Sequence of chain 1.A:
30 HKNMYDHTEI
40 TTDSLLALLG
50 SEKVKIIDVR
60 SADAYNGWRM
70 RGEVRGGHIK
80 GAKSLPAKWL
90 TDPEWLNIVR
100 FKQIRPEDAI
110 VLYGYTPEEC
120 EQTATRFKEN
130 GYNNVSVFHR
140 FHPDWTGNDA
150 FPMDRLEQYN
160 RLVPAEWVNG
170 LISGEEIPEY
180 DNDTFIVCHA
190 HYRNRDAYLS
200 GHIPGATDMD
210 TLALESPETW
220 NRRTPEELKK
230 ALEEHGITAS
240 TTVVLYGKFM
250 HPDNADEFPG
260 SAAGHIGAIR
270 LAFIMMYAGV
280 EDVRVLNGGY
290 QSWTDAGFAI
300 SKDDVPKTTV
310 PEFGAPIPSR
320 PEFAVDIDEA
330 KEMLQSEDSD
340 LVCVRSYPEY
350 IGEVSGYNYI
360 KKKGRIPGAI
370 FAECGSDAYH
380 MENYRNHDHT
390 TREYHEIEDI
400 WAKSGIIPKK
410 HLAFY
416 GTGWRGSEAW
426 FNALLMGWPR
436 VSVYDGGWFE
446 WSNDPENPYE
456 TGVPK

The protein below binds the small molecule below.
Small molecule (SMILES): OCCCO

Binding-site contacts:
Ligand atom C3 contacts residue GLU321 of chain 1.A at 4.1 Å.
Ligand atom C3 contacts residue ARG435 of chain 1.A at 3.9 Å.
Ligand atom C1 contacts residue HIS410 of chain 1.A at 4.3 Å.
Ligand atom C2 contacts residue GLU321 of chain 1.A at 4.2 Å.
Ligand atom C1 contacts residue EDO1 of chain 1.S at 3.9 Å.
Ligand atom O1 contacts residue EDO1 of chain 1.S at 3.6 Å.
Ligand atom C3 contacts residue HIS410 of chain 1.A at 3.9 Å.
Ligand atom O3 contacts residue GLU321 of chain 1.A at 3.4 Å (salt-bridge).
Ligand atom C2 contacts residue ARG435 of chain 1.A at 4.3 Å.
Ligand atom O3 contacts residue HIS410 of chain 1.A at 3.1 Å (h-bond).
Ligand atom O3 contacts residue SER437 of chain 1.A at 3.6 Å.
Ligand atom O1 contacts residue GLU328 of chain 1.A at 4.2 Å.